A small-molecule ligand and the protein it binds are described below.
Small molecule (SMILES): CC(C)C[C@H](NC(=O)[C@H](CS)NC(=O)[C@H](Cc1ccc(O)cc1)NC(=O)[C@H](CCCCN)NC(=O)[C@H](CCCCN)NC(=O)[C@H](CCCCN)NC(=O)[C@H](C)NC(=O)[C@H](C)NC(=O)[C@H](C)N)C(=O)O

Sequence of chain 1.A:
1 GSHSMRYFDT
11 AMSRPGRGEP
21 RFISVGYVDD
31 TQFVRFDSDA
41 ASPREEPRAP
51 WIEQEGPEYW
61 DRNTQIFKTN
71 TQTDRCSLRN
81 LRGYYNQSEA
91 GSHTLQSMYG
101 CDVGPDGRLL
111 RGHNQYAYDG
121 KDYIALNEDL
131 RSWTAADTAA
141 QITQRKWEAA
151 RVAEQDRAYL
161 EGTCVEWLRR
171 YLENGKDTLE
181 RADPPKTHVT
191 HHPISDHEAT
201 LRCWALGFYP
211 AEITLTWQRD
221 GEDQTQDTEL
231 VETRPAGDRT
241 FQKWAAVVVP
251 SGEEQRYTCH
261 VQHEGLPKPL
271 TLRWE

Binding-site contacts:
Ligand atom O contacts residue TRP147 of chain 1.A at 3.5 Å.
Ligand atom NZ contacts residue ASP74 of chain 1.A at 2.9 Å (salt-bridge).
Ligand atom C contacts residue THR73 of chain 1.A at 3.4 Å.
Ligand atom CE contacts residue SER97 of chain 1.A at 3.4 Å.
Ligand atom NZ contacts residue SER97 of chain 1.A at 3.0 Å (h-bond).
Ligand atom NZ contacts residue ASP156 of chain 1.A at 2.8 Å (salt-bridge).
Ligand atom O contacts residue THR163 of chain 1.A at 3.0 Å.
Ligand atom O contacts residue TYR84 of chain 1.A at 3.4 Å (h-bond).
Ligand atom CB contacts residue TYR7 of chain 1.A at 3.0 Å (hydrophobic).
Ligand atom OH contacts residue GLN155 of chain 1.A at 3.3 Å.
Ligand atom CE contacts residue ASP9 of chain 1.A at 3.5 Å.
Ligand atom CB contacts residue TYR171 of chain 1.A at 2.9 Å (hydrophobic).
Ligand atom OXT contacts residue THR143 of chain 1.A at 2.6 Å (h-bond).
Ligand atom N contacts residue TYR7 of chain 1.A at 3.4 Å (h-bond).
Ligand atom O contacts residue ILE66 of chain 1.A at 3.5 Å.
Ligand atom CB contacts residue ASN63 of chain 1.A at 3.3 Å.
Ligand atom CD contacts residue ASN70 of chain 1.A at 3.5 Å.
Ligand atom CA contacts residue SER77 of chain 1.A at 3.4 Å.
Ligand atom N contacts residue ASN70 of chain 1.A at 3.0 Å (h-bond).
Ligand atom NZ contacts residue ASP9 of chain 1.A at 2.9 Å (salt-bridge).
Ligand atom O contacts residue TYR159 of chain 1.A at 2.5 Å (h-bond).
Ligand atom C contacts residue TYR84 of chain 1.A at 3.5 Å (hydrophobic).
Ligand atom SG contacts residue ASN80 of chain 1.A at 3.1 Å (h-bond).
Ligand atom O contacts residue ASN80 of chain 1.A at 2.9 Å (h-bond).
Ligand atom N contacts residue SER77 of chain 1.A at 3.0 Å (h-bond).
Ligand atom O contacts residue TRP147 of chain 1.A at 3.0 Å (h-bond).
Ligand atom C contacts residue TYR7 of chain 1.A at 3.4 Å (hydrophobic).
Ligand atom O contacts residue TYR7 of chain 1.A at 3.5 Å.
Ligand atom CB contacts residue CYS76 of chain 1.A at 3.2 Å (hydrophobic).
Ligand atom CD contacts residue ASP9 of chain 1.A at 3.5 Å.
Ligand atom N contacts residue ASN63 of chain 1.A at 3.0 Å (h-bond).
Ligand atom CB contacts residue ILE66 of chain 1.A at 3.4 Å (hydrophobic).
Ligand atom OXT contacts residue TYR84 of chain 1.A at 2.7 Å (h-bond).
Ligand atom N contacts residue TYR99 of chain 1.A at 3.2 Å (h-bond).
Ligand atom O contacts residue ASN70 of chain 1.A at 2.9 Å (h-bond).
Ligand atom CB contacts residue TYR99 of chain 1.A at 3.5 Å (hydrophobic).
Ligand atom SG contacts residue CYS76 of chain 1.A at 2.1 Å (h-bond).
Ligand atom N contacts residue THR73 of chain 1.A at 3.3 Å.
Ligand atom CA contacts residue ASN63 of chain 1.A at 3.3 Å.
Ligand atom CD1 contacts residue SER77 of chain 1.A at 3.3 Å.